This protein binds this small molecule.
Small molecule (SMILES): Cc1cn([C@H]2C[C@H](O)[C@@H](CO[P](=O)(O)O[C@H]3C[C@H](n4cnc5c(=O)[nH]c(N)nc54)O[C@@H]3CO[P](=O)(O)O[C@H]3C[C@H](n4ccc(N)nc4=O)O[C@@H]3COP(=O)=O)O2)c(=O)[nH]c1=O

Binding-site contacts:
Ligand atom OP1 contacts residue ALA163 of chain 4.C at 4.0 Å.
Ligand atom C6 contacts residue LYS115 of chain 4.A at 3.9 Å.
Ligand atom O6 contacts residue LYS115 of chain 4.A at 3.4 Å (salt-bridge).
Ligand atom N7 contacts residue LEU175 of chain 4.A at 3.9 Å.
Ligand atom C8 contacts residue TYR244 of chain 4.A at 3.2 Å (hydrophobic).
Ligand atom C2' contacts residue LEU113 of chain 4.A at 4.0 Å (hydrophobic).
Ligand atom P contacts residue ARG61 of chain 4.A at 3.6 Å.
Ligand atom OP2 contacts residue LYS165 of chain 4.C at 3.1 Å (salt-bridge).
Ligand atom C2 contacts residue GLN246 of chain 4.A at 3.9 Å.
Ligand atom O3' contacts residue ARG61 of chain 4.A at 3.9 Å.
Ligand atom N7 contacts residue TYR244 of chain 4.A at 4.0 Å.
Ligand atom C8 contacts residue LEU175 of chain 4.A at 3.8 Å (hydrophobic).
Ligand atom OP2 contacts residue ARG61 of chain 4.A at 2.7 Å (salt-bridge).
Ligand atom C7 contacts residue PHE52 of chain 8.C at 3.7 Å (hydrophobic).
Ligand atom N3 contacts residue THR59 of chain 4.A at 3.3 Å (h-bond).
Ligand atom N7 contacts residue LYS115 of chain 4.A at 2.8 Å (salt-bridge).
Ligand atom OP1 contacts residue ARG61 of chain 4.A at 3.9 Å.
Ligand atom OP1 contacts residue LYS164 of chain 4.C at 3.4 Å.
Ligand atom OP2 contacts residue TYR244 of chain 4.A at 3.0 Å (h-bond).
Ligand atom C2 contacts residue THR59 of chain 4.A at 3.4 Å.
Ligand atom C4 contacts residue LEU175 of chain 4.A at 3.8 Å (hydrophobic).
Ligand atom N9 contacts residue LEU175 of chain 4.A at 3.7 Å.
Ligand atom O5' contacts residue TYR244 of chain 4.A at 3.8 Å.
Ligand atom C2' contacts residue TYR244 of chain 4.A at 3.7 Å (hydrophobic).
Ligand atom O4 contacts residue ARG56 of chain 8.C at 3.2 Å (salt-bridge).
Ligand atom P contacts residue LYS165 of chain 4.C at 4.0 Å.
Ligand atom O3' contacts residue LYS112 of chain 4.A at 3.7 Å.
Ligand atom C5 contacts residue LYS115 of chain 4.A at 3.7 Å.
Ligand atom O6 contacts residue LYS173 of chain 4.A at 3.0 Å (salt-bridge).
Ligand atom C8 contacts residue LYS115 of chain 4.A at 3.9 Å.
Ligand atom O6 contacts residue LEU175 of chain 4.A at 3.9 Å.
Ligand atom C6 contacts residue LYS173 of chain 4.A at 4.0 Å.
Ligand atom N1 contacts residue LEU175 of chain 4.A at 4.0 Å.
Ligand atom C5 contacts residue LEU175 of chain 4.A at 3.8 Å (hydrophobic).
Ligand atom C6 contacts residue LEU175 of chain 4.A at 3.6 Å (hydrophobic).
Ligand atom O2 contacts residue THR59 of chain 4.A at 3.3 Å (h-bond).
Ligand atom C5 contacts residue LYS173 of chain 4.A at 3.7 Å.
Ligand atom O2 contacts residue GLN246 of chain 4.A at 2.7 Å (h-bond).
Ligand atom OP1 contacts residue LYS165 of chain 4.C at 2.8 Å (salt-bridge).
Ligand atom OP1 contacts residue PHE52 of chain 8.C at 3.1 Å (h-bond).

Sequence of chain 4.C:
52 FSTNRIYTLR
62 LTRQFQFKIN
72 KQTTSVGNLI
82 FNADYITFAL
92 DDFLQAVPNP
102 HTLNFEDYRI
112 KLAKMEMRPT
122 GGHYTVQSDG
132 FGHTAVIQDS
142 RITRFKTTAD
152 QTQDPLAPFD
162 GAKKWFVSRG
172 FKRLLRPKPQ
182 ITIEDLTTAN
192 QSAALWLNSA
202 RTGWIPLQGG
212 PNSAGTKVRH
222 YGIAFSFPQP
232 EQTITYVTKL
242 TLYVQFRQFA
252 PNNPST

Sequence of chain 4.A:
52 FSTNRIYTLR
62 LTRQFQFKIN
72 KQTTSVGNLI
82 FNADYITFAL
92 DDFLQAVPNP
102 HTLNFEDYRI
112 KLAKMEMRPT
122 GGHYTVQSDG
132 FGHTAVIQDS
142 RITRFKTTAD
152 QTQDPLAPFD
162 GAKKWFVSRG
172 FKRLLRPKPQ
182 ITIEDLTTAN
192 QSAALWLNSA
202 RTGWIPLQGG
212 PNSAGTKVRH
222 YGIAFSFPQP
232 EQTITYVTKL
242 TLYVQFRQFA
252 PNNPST

Sequence of chain 8.C:
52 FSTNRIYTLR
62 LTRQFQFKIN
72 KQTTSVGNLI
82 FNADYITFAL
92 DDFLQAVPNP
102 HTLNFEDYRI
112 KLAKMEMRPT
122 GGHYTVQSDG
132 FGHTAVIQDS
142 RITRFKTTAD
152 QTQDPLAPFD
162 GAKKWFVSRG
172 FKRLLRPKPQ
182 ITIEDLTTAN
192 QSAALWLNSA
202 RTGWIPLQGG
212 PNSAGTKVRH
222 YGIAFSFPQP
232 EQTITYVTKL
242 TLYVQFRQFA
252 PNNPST